Sequence of chain 1.K:
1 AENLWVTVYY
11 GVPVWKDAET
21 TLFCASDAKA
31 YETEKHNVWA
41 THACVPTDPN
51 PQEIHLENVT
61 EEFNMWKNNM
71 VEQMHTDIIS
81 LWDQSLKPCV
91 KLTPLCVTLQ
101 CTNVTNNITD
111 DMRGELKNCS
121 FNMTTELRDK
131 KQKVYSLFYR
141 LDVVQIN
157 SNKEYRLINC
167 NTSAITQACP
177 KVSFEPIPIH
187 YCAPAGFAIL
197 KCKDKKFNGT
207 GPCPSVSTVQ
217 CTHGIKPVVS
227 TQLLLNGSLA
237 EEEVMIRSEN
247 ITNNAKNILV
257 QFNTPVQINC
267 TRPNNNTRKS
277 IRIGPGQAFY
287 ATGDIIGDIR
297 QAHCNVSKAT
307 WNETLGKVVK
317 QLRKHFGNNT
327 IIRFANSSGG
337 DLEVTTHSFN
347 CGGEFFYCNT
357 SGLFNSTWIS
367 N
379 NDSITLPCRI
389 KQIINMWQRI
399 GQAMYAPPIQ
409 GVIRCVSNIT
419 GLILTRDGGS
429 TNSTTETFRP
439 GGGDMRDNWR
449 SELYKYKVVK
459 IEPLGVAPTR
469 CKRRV

A protein and the small-molecule ligand that binds it are described below.
Small molecule (SMILES): CC(=O)N[C@@H]1[C@@H](O)[C@H](O)[C@@H](CO)O[C@H]1O

Sequence of chain 1.Q:
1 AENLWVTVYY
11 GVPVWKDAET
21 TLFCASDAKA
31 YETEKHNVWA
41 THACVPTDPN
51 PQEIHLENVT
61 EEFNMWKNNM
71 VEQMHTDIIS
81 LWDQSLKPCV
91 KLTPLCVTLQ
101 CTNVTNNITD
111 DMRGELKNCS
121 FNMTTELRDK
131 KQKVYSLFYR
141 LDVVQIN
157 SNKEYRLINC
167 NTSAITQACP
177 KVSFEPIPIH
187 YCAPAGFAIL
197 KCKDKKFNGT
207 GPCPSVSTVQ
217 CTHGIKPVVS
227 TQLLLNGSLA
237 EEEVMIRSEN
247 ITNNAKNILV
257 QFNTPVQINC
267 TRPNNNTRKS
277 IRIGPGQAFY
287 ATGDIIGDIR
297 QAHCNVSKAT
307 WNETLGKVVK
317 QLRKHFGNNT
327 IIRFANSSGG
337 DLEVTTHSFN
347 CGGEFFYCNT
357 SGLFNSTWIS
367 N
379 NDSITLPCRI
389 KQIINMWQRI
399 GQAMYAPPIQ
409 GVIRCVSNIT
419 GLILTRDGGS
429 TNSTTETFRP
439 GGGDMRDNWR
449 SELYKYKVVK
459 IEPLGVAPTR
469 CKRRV

Binding-site contacts:
Ligand atom C2 contacts residue ASN167 of chain 1.K at 2.4 Å.
Ligand atom O7 contacts residue ASN167 of chain 1.K at 3.1 Å (h-bond).
Ligand atom C7 contacts residue ASN167 of chain 1.K at 3.2 Å.
Ligand atom C8 contacts residue ARG278 of chain 1.Q at 3.5 Å.
Ligand atom C5 contacts residue ASN167 of chain 1.K at 3.7 Å.
Ligand atom C6 contacts residue ARG162 of chain 1.K at 4.4 Å.
Ligand atom N2 contacts residue ASN167 of chain 1.K at 2.9 Å (h-bond).
Ligand atom O5 contacts residue ARG162 of chain 1.K at 3.4 Å (salt-bridge).
Ligand atom C3 contacts residue ASN167 of chain 1.K at 3.8 Å.
Ligand atom C1 contacts residue ASN167 of chain 1.K at 1.4 Å.
Ligand atom C7 contacts residue ARG278 of chain 1.Q at 3.9 Å.
Ligand atom C1 contacts residue ARG162 of chain 1.K at 4.1 Å.
Ligand atom O5 contacts residue ASN167 of chain 1.K at 2.4 Å (h-bond).
Ligand atom C8 contacts residue ASN167 of chain 1.K at 3.8 Å.
Ligand atom C4 contacts residue ASN167 of chain 1.K at 4.2 Å.
Ligand atom O7 contacts residue ARG278 of chain 1.Q at 3.3 Å (salt-bridge).